Binding-site contacts:
Ligand atom CL1 contacts residue TYR125 of chain 1.D at 3.6 Å.
Ligand atom CL1 contacts residue GLY123 of chain 1.D at 3.8 Å.
Ligand atom O9B contacts residue ILE121 of chain 1.D at 4.0 Å.
Ligand atom O2 contacts residue PRO50 of chain 1.D at 3.4 Å.
Ligand atom O9B contacts residue PRO53 of chain 1.D at 3.9 Å.
Ligand atom C1 contacts residue PRO50 of chain 1.D at 4.2 Å (hydrophobic).
Ligand atom C8 contacts residue PRO53 of chain 1.D at 3.5 Å (hydrophobic).
Ligand atom O4 contacts residue PRO50 of chain 1.D at 3.8 Å.
Ligand atom C1 contacts residue TYR125 of chain 1.D at 3.6 Å (hydrophobic).
Ligand atom CL2 contacts residue THR98 of chain 1.D at 4.2 Å.
Ligand atom C9 contacts residue PRO53 of chain 1.D at 4.0 Å (hydrophobic).
Ligand atom O2 contacts residue GLY52 of chain 1.D at 4.3 Å.
Ligand atom CL1 contacts residue PRO50 of chain 1.D at 3.7 Å.
Ligand atom N9 contacts residue ILE121 of chain 1.D at 3.6 Å.
Ligand atom CL1 contacts residue PRO53 of chain 1.D at 4.3 Å.
Ligand atom CL2 contacts residue GLY123 of chain 1.D at 3.7 Å.
Ligand atom CL1 contacts residue ILE124 of chain 1.D at 3.4 Å.
Ligand atom O9A contacts residue ILE121 of chain 1.D at 2.8 Å.
Ligand atom C2 contacts residue PRO50 of chain 1.D at 3.9 Å (hydrophobic).
Ligand atom CL2 contacts residue ILE121 of chain 1.D at 4.2 Å.
Ligand atom CL1 contacts residue GLY52 of chain 1.D at 3.4 Å.
Ligand atom O2 contacts residue PRO53 of chain 1.D at 4.2 Å.
Ligand atom C1 contacts residue GLY123 of chain 1.D at 4.3 Å.
Ligand atom CL2 contacts residue PRO53 of chain 1.D at 3.7 Å.
Ligand atom N9 contacts residue PRO53 of chain 1.D at 4.2 Å.
Ligand atom CL1 contacts residue ILE51 of chain 1.D at 4.1 Å.
Ligand atom C7 contacts residue PRO53 of chain 1.D at 4.2 Å (hydrophobic).
Ligand atom CL2 contacts residue TYR125 of chain 1.D at 4.0 Å.

Sequence of chain 1.D:
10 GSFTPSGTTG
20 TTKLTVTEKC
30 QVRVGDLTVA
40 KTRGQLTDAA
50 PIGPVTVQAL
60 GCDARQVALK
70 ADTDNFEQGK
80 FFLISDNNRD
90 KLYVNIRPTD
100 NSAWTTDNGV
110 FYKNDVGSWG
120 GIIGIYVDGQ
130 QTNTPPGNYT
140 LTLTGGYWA

A protein and the small-molecule ligand that binds it are described below.
Small molecule (SMILES): O=C(N[C@H](CO)[C@H](O)c1ccc([N+](=O)[O-])cc1)C(Cl)Cl